Binding-site contacts:
Ligand atom O4 contacts residue THR501 of chain 1.A at 4.0 Å.
Ligand atom C2 contacts residue ASN499 of chain 1.A at 2.4 Å.
Ligand atom C8 contacts residue FWN1 of chain 1.S at 3.7 Å.
Ligand atom O5 contacts residue ASN499 of chain 1.A at 2.4 Å (h-bond).
Ligand atom O3 contacts residue GLN479 of chain 1.A at 3.8 Å.
Ligand atom N2 contacts residue ASN499 of chain 1.A at 2.8 Å (h-bond).
Ligand atom O6 contacts residue ALA500 of chain 1.A at 3.3 Å (h-bond).
Ligand atom C6 contacts residue GLU508 of chain 1.A at 3.5 Å.
Ligand atom O7 contacts residue ASN499 of chain 1.A at 3.6 Å (h-bond).
Ligand atom O6 contacts residue ASN511 of chain 1.A at 2.8 Å (h-bond).
Ligand atom O2 contacts residue PRO51 of chain 1.A at 3.6 Å.
Ligand atom C6 contacts residue GLY509 of chain 1.A at 3.8 Å.
Ligand atom C1 contacts residue ASN511 of chain 1.A at 3.7 Å.
Ligand atom C6 contacts residue ASN511 of chain 1.A at 3.6 Å.
Ligand atom O4 contacts residue GLY509 of chain 1.A at 3.7 Å.
Ligand atom O6 contacts residue FWN1 of chain 1.S at 3.3 Å.
Ligand atom O4 contacts residue LEU503 of chain 1.A at 4.0 Å.
Ligand atom O3 contacts residue PRO51 of chain 1.A at 3.5 Å.
Ligand atom O7 contacts residue ALA483 of chain 1.A at 3.8 Å.
Ligand atom C1 contacts residue THR480 of chain 1.A at 3.9 Å.
Ligand atom O3 contacts residue FWN1 of chain 1.S at 3.3 Å.
Ligand atom O7 contacts residue THR480 of chain 1.A at 3.5 Å.
Ligand atom C1 contacts residue ASN499 of chain 1.A at 1.4 Å.
Ligand atom O4 contacts residue GLN479 of chain 1.A at 2.7 Å (h-bond).
Ligand atom O3 contacts residue SER52 of chain 1.A at 3.0 Å (h-bond).
Ligand atom C3 contacts residue ASN499 of chain 1.A at 3.8 Å.
Ligand atom C7 contacts residue FWN1 of chain 1.S at 4.0 Å.
Ligand atom C6 contacts residue THR501 of chain 1.A at 3.3 Å.
Ligand atom C5 contacts residue ASN499 of chain 1.A at 3.6 Å.
Ligand atom O6 contacts residue GLY509 of chain 1.A at 2.8 Å (h-bond).
Ligand atom O5 contacts residue THR501 of chain 1.A at 3.8 Å.
Ligand atom O6 contacts residue GLN510 of chain 1.A at 4.0 Å.
Ligand atom C6 contacts residue THR501 of chain 1.A at 3.7 Å.
Ligand atom C4 contacts residue GLN479 of chain 1.A at 3.3 Å.
Ligand atom O6 contacts residue THR501 of chain 1.A at 2.8 Å (h-bond).
Ligand atom O5 contacts residue ASN511 of chain 1.A at 3.3 Å (h-bond).
Ligand atom C7 contacts residue ASN499 of chain 1.A at 3.3 Å.
Ligand atom C5 contacts residue ASN511 of chain 1.A at 3.4 Å.
Ligand atom O6 contacts residue GLU508 of chain 1.A at 3.0 Å (salt-bridge).
Ligand atom C8 contacts residue GLY509 of chain 1.A at 3.4 Å.

A protein and the small-molecule ligand that binds it are described below.
Small molecule (SMILES): CC(=O)N[C@H]1[C@H](O[C@H]2[C@H](O)[C@@H](NC(C)=O)CO[C@@H]2CO)O[C@H](CO)[C@@H](O[C@@H]2O[C@H](CO[C@H]3O[C@H](CO[C@H]4O[C@H](CO)[C@@H](O)[C@H](O)[C@@H]4O[C@H]4O[C@H](CO)[C@@H](O)[C@H](O)[C@@H]4O)[C@@H](O)[C@H](O[C@H]4O[C@H](C)[C@@H](O)[C@H](O)[C@@H]4O)[C@@H]3O)[C@@H](O)[C@H](O[C@H]3O[C@H](CO)[C@@H](O)[C@H](O)[C@@H]3O)[C@@H]2O)[C@@H]1O

Sequence of chain 1.A:
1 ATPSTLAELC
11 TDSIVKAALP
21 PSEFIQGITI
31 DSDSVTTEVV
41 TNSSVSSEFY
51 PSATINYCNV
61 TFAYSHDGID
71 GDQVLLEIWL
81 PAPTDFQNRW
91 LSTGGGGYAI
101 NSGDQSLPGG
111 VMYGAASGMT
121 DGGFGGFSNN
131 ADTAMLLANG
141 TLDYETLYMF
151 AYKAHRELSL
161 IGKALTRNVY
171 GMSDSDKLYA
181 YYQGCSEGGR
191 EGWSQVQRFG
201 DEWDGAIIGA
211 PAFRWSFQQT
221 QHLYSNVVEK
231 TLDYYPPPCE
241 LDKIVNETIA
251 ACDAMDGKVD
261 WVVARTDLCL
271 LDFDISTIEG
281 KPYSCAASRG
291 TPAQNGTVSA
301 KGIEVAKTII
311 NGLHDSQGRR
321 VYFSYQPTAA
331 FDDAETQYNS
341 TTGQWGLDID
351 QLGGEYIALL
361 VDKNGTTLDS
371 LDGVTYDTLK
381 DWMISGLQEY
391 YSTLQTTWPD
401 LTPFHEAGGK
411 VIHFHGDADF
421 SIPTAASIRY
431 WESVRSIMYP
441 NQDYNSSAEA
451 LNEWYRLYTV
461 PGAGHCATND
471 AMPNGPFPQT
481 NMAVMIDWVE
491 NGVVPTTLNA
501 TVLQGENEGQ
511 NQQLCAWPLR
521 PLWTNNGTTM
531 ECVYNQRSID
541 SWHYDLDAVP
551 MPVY